This protein binds this small molecule.
Small molecule (SMILES): CN1CCCN(c2cncc(-c3cccc(/C=C/C(=O)O)c3)n2)CC1

Binding-site contacts:
Ligand atom C3 contacts residue LEU32 of chain 1.A at 3.8 Å (hydrophobic).
Ligand atom C8 contacts residue PHE37 of chain 1.A at 4.0 Å (hydrophobic).
Ligand atom N2 contacts residue LEU32 of chain 1.A at 4.0 Å.
Ligand atom C12 contacts residue LEU32 of chain 1.A at 3.9 Å (hydrophobic).
Ligand atom C13 contacts residue LEU162 of chain 1.A at 3.9 Å (hydrophobic).
Ligand atom C18 contacts residue ILE173 of chain 1.A at 3.7 Å (hydrophobic).
Ligand atom C9 contacts residue LYS55 of chain 1.A at 3.9 Å.
Ligand atom C7 contacts residue LEU32 of chain 1.A at 3.6 Å (hydrophobic).
Ligand atom C13 contacts residue LEU32 of chain 1.A at 3.9 Å (hydrophobic).
Ligand atom C10 contacts residue LEU162 of chain 1.A at 3.8 Å (hydrophobic).
Ligand atom C2 contacts residue PHE37 of chain 1.A at 4.0 Å (hydrophobic).
Ligand atom C14 contacts residue ASP116 of chain 1.A at 3.4 Å.
Ligand atom C1 contacts residue LEU32 of chain 1.A at 3.6 Å (hydrophobic).
Ligand atom C18 contacts residue LEU108 of chain 1.A at 4.0 Å (hydrophobic).
Ligand atom C5 contacts residue PHE37 of chain 1.A at 3.9 Å (hydrophobic).
Ligand atom C6 contacts residue LEU32 of chain 1.A at 3.9 Å (hydrophobic).
Ligand atom C16 contacts residue LEU162 of chain 1.A at 3.6 Å (hydrophobic).
Ligand atom C17 contacts residue LEU162 of chain 1.A at 4.0 Å (hydrophobic).
Ligand atom C19 contacts residue ILE173 of chain 1.A at 3.8 Å (hydrophobic).
Ligand atom O2 contacts residue ASP174 of chain 1.A at 3.0 Å (salt-bridge).
Ligand atom C9 contacts residue ILE173 of chain 1.A at 3.9 Å (hydrophobic).
Ligand atom N1 contacts residue LEU32 of chain 1.A at 3.9 Å.
Ligand atom C16 contacts residue GLU109 of chain 1.A at 3.5 Å.
Ligand atom C8 contacts residue GLU159 of chain 1.A at 3.5 Å.
Ligand atom C10 contacts residue ALA53 of chain 1.A at 3.4 Å (hydrophobic).
Ligand atom C9 contacts residue LEU108 of chain 1.A at 3.9 Å (hydrophobic).
Ligand atom C8 contacts residue ASN160 of chain 1.A at 3.4 Å.
Ligand atom C16 contacts residue ALA53 of chain 1.A at 3.5 Å (hydrophobic).
Ligand atom O2 contacts residue ILE173 of chain 1.A at 3.6 Å.
Ligand atom C11 contacts residue PHE37 of chain 1.A at 3.7 Å (hydrophobic).
Ligand atom O2 contacts residue LEU108 of chain 1.A at 3.7 Å.
Ligand atom C17 contacts residue ILE173 of chain 1.A at 3.8 Å (hydrophobic).
Ligand atom C10 contacts residue GLU109 of chain 1.A at 3.4 Å.
Ligand atom N3 contacts residue GLU159 of chain 1.A at 3.9 Å.
Ligand atom O1 contacts residue ASP174 of chain 1.A at 3.4 Å.
Ligand atom O1 contacts residue LYS55 of chain 1.A at 2.8 Å (salt-bridge).
Ligand atom C6 contacts residue LEU162 of chain 1.A at 3.8 Å (hydrophobic).
Ligand atom C12 contacts residue LEU162 of chain 1.A at 3.6 Å (hydrophobic).
Ligand atom C9 contacts residue ASP174 of chain 1.A at 3.4 Å.
Ligand atom C8 contacts residue ILE173 of chain 1.A at 4.0 Å (hydrophobic).

Sequence of chain 1.A:
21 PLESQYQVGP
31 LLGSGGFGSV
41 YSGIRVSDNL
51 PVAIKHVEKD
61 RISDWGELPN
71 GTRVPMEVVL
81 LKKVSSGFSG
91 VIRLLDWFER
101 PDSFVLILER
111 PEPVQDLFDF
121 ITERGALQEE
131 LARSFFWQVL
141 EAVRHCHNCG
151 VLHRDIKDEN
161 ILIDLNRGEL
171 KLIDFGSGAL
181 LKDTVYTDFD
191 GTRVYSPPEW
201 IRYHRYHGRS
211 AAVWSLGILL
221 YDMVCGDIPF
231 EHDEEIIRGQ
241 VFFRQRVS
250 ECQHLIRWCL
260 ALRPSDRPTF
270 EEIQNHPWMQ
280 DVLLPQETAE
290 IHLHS